Binding-site contacts:
Ligand atom OP1 contacts residue GLY93 of chain 1.B at 3.3 Å.
Ligand atom C3 contacts residue GLY260 of chain 1.B at 4.4 Å.
Ligand atom OP1 contacts residue LYS11 of chain 1.B at 4.3 Å.
Ligand atom O5 contacts residue TYR13 of chain 1.B at 4.4 Å.
Ligand atom OP3 contacts residue GLY93 of chain 1.B at 3.7 Å.
Ligand atom C3A contacts residue ALA261 of chain 1.B at 3.7 Å (hydrophobic).
Ligand atom OP1 contacts residue ASP140 of chain 1.B at 3.1 Å (salt-bridge).
Ligand atom OP2 contacts residue ASP140 of chain 1.B at 4.1 Å.
Ligand atom O2 contacts residue VAL21 of chain 1.B at 3.2 Å.
Ligand atom O3A contacts residue VAL20 of chain 1.B at 4.2 Å.
Ligand atom O1 contacts residue VAL180 of chain 1.B at 3.2 Å.
Ligand atom C5 contacts residue TYR13 of chain 1.B at 3.9 Å (hydrophobic).
Ligand atom O1 contacts residue HIS18 of chain 1.B at 4.1 Å.
Ligand atom C3A contacts residue HIS18 of chain 1.B at 3.5 Å.
Ligand atom C1 contacts residue VAL21 of chain 1.B at 3.6 Å (hydrophobic).
Ligand atom O2 contacts residue HIS18 of chain 1.B at 3.6 Å (h-bond).
Ligand atom O3A contacts residue TYR13 of chain 1.B at 4.4 Å.
Ligand atom C3 contacts residue ALA261 of chain 1.B at 4.5 Å (hydrophobic).
Ligand atom O1 contacts residue VAL21 of chain 1.B at 3.2 Å.
Ligand atom P contacts residue ASP140 of chain 1.B at 4.2 Å.
Ligand atom OP1 contacts residue GOL1 of chain 1.O at 3.9 Å.
Ligand atom C1 contacts residue HIS18 of chain 1.B at 4.1 Å.
Ligand atom OP1 contacts residue TYR13 of chain 1.B at 4.5 Å.
Ligand atom C4 contacts residue ALA261 of chain 1.B at 3.6 Å (hydrophobic).
Ligand atom P contacts residue GOL1 of chain 1.O at 4.5 Å.
Ligand atom C1 contacts residue VAL20 of chain 1.B at 4.5 Å (hydrophobic).
Ligand atom C3 contacts residue GLU17 of chain 1.B at 4.4 Å.
Ligand atom C4 contacts residue GLY260 of chain 1.B at 3.6 Å.
Ligand atom P contacts residue GLY93 of chain 1.B at 3.7 Å.
Ligand atom C3A contacts residue GLU17 of chain 1.B at 4.4 Å.
Ligand atom O3A contacts residue GLU17 of chain 1.B at 3.5 Å.
Ligand atom C1 contacts residue VAL180 of chain 1.B at 4.2 Å (hydrophobic).
Ligand atom O3A contacts residue HIS18 of chain 1.B at 3.2 Å (h-bond).
Ligand atom O5 contacts residue GLY260 of chain 1.B at 4.5 Å.
Ligand atom O5 contacts residue GLY93 of chain 1.B at 3.5 Å.
Ligand atom C3A contacts residue GLY260 of chain 1.B at 3.9 Å.
Ligand atom O2 contacts residue VAL20 of chain 1.B at 3.2 Å.
Ligand atom OP3 contacts residue GOL1 of chain 1.O at 3.0 Å (h-bond).
Ligand atom C3 contacts residue HIS18 of chain 1.B at 4.0 Å.
Ligand atom C2 contacts residue VAL180 of chain 1.B at 4.5 Å (hydrophobic).

Sequence of chain 1.B:
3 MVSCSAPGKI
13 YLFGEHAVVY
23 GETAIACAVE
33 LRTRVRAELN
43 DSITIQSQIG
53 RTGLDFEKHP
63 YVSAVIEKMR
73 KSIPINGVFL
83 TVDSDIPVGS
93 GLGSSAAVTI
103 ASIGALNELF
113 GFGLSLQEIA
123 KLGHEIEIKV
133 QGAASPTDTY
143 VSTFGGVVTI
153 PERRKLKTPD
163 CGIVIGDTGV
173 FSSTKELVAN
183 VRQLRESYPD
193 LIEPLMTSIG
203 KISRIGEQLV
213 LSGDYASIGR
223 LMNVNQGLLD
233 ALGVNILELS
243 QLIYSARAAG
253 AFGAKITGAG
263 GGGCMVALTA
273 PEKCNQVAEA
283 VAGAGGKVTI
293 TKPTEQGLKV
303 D

This protein binds this small molecule.
Small molecule (SMILES): C[C@@](O)(CCOP(=O)(O)O)CC(=O)O